Binding-site contacts:
Ligand atom C4 contacts residue ASN714 of chain 1.B at 4.3 Å.
Ligand atom C3 contacts residue ASN714 of chain 1.B at 3.8 Å.
Ligand atom C5 contacts residue LEU919 of chain 1.B at 4.3 Å (hydrophobic).
Ligand atom O6 contacts residue LEU919 of chain 1.B at 4.3 Å.
Ligand atom C8 contacts residue ASN714 of chain 1.B at 4.4 Å.
Ligand atom C7 contacts residue ASN714 of chain 1.B at 3.3 Å.
Ligand atom C2 contacts residue ASN714 of chain 1.B at 2.5 Å.
Ligand atom O7 contacts residue ASN714 of chain 1.B at 3.3 Å (h-bond).
Ligand atom O6 contacts residue GLN923 of chain 1.B at 3.4 Å (h-bond).
Ligand atom O5 contacts residue GLN1068 of chain 1.B at 4.1 Å.
Ligand atom O7 contacts residue GLN1068 of chain 1.B at 3.8 Å.
Ligand atom C1 contacts residue GLN1068 of chain 1.B at 4.3 Å.
Ligand atom C1 contacts residue ASN714 of chain 1.B at 1.5 Å.
Ligand atom N2 contacts residue ASN714 of chain 1.B at 2.9 Å (h-bond).
Ligand atom O5 contacts residue ASN714 of chain 1.B at 2.4 Å (h-bond).
Ligand atom C5 contacts residue ASN714 of chain 1.B at 3.7 Å.

A small-molecule ligand and the protein it binds are described below.
Small molecule (SMILES): CC(=O)N[C@@H]1[C@@H](O)[C@H](O)[C@@H](CO)O[C@H]1O

Sequence of chain 1.B:
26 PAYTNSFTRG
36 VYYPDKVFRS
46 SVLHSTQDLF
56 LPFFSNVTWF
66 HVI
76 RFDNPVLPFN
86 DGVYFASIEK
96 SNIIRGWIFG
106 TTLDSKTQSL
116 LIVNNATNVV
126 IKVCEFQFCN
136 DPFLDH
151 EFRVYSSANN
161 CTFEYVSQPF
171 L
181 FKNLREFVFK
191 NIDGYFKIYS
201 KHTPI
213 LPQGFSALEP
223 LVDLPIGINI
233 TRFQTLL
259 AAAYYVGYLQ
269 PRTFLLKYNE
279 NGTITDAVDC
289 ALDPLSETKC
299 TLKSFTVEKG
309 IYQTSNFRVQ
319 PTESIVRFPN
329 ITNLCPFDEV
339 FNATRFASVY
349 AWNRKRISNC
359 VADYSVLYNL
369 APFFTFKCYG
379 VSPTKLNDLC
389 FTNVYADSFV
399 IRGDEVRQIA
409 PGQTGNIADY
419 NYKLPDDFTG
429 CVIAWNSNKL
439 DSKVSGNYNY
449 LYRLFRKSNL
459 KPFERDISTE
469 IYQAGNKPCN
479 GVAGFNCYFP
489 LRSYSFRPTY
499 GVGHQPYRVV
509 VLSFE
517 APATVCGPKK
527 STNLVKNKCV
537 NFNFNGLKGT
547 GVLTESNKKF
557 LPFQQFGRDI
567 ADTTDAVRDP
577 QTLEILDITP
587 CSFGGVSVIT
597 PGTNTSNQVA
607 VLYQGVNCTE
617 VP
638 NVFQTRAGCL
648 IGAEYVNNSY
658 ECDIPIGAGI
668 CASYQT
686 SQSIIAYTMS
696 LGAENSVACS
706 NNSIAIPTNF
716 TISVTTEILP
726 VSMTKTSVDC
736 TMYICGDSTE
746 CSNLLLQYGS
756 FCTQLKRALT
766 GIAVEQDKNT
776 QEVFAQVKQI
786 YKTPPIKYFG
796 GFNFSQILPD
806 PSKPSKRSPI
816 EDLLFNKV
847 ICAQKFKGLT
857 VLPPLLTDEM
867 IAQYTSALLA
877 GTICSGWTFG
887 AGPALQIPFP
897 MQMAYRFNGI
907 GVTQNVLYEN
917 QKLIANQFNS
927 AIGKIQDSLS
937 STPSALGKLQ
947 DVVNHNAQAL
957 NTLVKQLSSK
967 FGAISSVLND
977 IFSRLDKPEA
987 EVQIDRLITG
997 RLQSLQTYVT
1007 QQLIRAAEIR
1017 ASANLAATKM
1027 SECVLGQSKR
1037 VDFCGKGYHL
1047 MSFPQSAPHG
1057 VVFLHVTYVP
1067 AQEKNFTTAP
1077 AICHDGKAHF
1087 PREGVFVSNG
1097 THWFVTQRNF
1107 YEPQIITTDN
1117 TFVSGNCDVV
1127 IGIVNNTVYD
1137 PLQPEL